Binding-site contacts:
Ligand atom C8 contacts residue ASN265 of chain 1.D at 4.3 Å.
Ligand atom O7 contacts residue ASN301 of chain 1.D at 4.0 Å.
Ligand atom C8 contacts residue ASN301 of chain 1.D at 4.5 Å.
Ligand atom N2 contacts residue ASN265 of chain 1.D at 2.9 Å (h-bond).
Ligand atom O5 contacts residue ASN265 of chain 1.D at 2.4 Å (h-bond).
Ligand atom C5 contacts residue ARG412 of chain 1.D at 4.1 Å.
Ligand atom C8 contacts residue GLN263 of chain 1.D at 4.3 Å.
Ligand atom C6 contacts residue ARG412 of chain 1.D at 3.8 Å.
Ligand atom C5 contacts residue ASN265 of chain 1.D at 3.7 Å.
Ligand atom C8 contacts residue SER381 of chain 1.D at 3.4 Å.
Ligand atom N2 contacts residue GLN263 of chain 1.D at 4.1 Å.
Ligand atom C8 contacts residue VAL302 of chain 1.D at 4.0 Å (hydrophobic).
Ligand atom C1 contacts residue GLN263 of chain 1.D at 4.2 Å.
Ligand atom O5 contacts residue ARG412 of chain 1.D at 3.0 Å (salt-bridge).
Ligand atom C7 contacts residue SER381 of chain 1.D at 3.9 Å.
Ligand atom O7 contacts residue SER381 of chain 1.D at 3.7 Å.
Ligand atom C4 contacts residue ASN265 of chain 1.D at 4.2 Å.
Ligand atom C3 contacts residue ASN265 of chain 1.D at 3.8 Å.
Ligand atom O7 contacts residue ASN265 of chain 1.D at 2.9 Å (h-bond).
Ligand atom C2 contacts residue ASN265 of chain 1.D at 2.4 Å.
Ligand atom C1 contacts residue ASN265 of chain 1.D at 1.4 Å.
Ligand atom C1 contacts residue ARG412 of chain 1.D at 4.0 Å.
Ligand atom C8 contacts residue SER303 of chain 1.D at 3.4 Å.
Ligand atom O6 contacts residue ARG412 of chain 1.D at 2.6 Å (salt-bridge).
Ligand atom C7 contacts residue ASN265 of chain 1.D at 3.1 Å.

Sequence of chain 1.D:
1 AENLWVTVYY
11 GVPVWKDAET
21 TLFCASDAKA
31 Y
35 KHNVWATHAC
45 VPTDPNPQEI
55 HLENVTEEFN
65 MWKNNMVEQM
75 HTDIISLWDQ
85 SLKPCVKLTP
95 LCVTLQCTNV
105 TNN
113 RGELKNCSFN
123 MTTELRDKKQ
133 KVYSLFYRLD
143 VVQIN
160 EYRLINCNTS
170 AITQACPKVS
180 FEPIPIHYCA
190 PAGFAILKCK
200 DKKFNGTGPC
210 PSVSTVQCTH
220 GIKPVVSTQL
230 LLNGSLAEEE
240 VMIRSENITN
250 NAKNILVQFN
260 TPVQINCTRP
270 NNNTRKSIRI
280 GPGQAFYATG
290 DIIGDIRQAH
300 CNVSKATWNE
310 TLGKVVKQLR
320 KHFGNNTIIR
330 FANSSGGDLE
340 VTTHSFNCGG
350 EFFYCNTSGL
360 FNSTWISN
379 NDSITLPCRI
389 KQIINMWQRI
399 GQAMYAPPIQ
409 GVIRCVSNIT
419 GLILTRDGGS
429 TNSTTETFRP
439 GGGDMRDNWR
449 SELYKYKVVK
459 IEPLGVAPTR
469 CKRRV

A protein and the small-molecule ligand that binds it are described below.
Small molecule (SMILES): CC(=O)N[C@H]1[C@H](O[C@H]2[C@H](O)[C@@H](NC(C)=O)CO[C@@H]2CO)O[C@H](CO)[C@@H](O)[C@@H]1O